This protein binds this small molecule.
Small molecule (SMILES): OCCCO

Binding-site contacts:
Ligand atom C3 contacts residue THR26 of chain 2.B at 4.2 Å.
Ligand atom O3 contacts residue LEU31 of chain 2.B at 3.8 Å.
Ligand atom C2 contacts residue LYS86 of chain 2.B at 1.4 Å.
Ligand atom C1 contacts residue THR110 of chain 2.B at 3.8 Å.
Ligand atom C3 contacts residue G3P1 of chain 2.H at 3.3 Å.
Ligand atom O3 contacts residue LYS86 of chain 2.B at 2.8 Å (salt-bridge).
Ligand atom O1 contacts residue THR186 of chain 2.B at 4.4 Å.
Ligand atom C3 contacts residue ASP6 of chain 2.B at 3.5 Å.
Ligand atom C1 contacts residue TYR132 of chain 2.B at 4.3 Å (hydrophobic).
Ligand atom C1 contacts residue ASN108 of chain 2.B at 4.1 Å.
Ligand atom O1 contacts residue LEU164 of chain 2.B at 3.8 Å.
Ligand atom O3 contacts residue THR27 of chain 2.B at 3.5 Å (h-bond).
Ligand atom O1 contacts residue THR26 of chain 2.B at 3.6 Å.
Ligand atom O3 contacts residue ASP6 of chain 2.B at 2.7 Å (salt-bridge).
Ligand atom C3 contacts residue ASN28 of chain 2.B at 4.0 Å.
Ligand atom C1 contacts residue LYS86 of chain 2.B at 2.5 Å.
Ligand atom C2 contacts residue THR27 of chain 2.B at 3.9 Å.
Ligand atom O1 contacts residue SER130 of chain 2.B at 3.0 Å (h-bond).
Ligand atom C2 contacts residue THR26 of chain 2.B at 3.8 Å.
Ligand atom C2 contacts residue THR110 of chain 2.B at 4.3 Å.
Ligand atom O3 contacts residue G3P1 of chain 2.H at 3.4 Å.
Ligand atom C1 contacts residue ALA166 of chain 2.B at 4.0 Å (hydrophobic).
Ligand atom O1 contacts residue ALA166 of chain 2.B at 4.3 Å.
Ligand atom C3 contacts residue LYS86 of chain 2.B at 2.4 Å.
Ligand atom C2 contacts residue TYR132 of chain 2.B at 4.2 Å (hydrophobic).
Ligand atom C2 contacts residue ASP6 of chain 2.B at 4.4 Å.
Ligand atom O1 contacts residue ASN108 of chain 2.B at 3.1 Å (h-bond).
Ligand atom O3 contacts residue THR26 of chain 2.B at 3.9 Å.
Ligand atom C3 contacts residue THR27 of chain 2.B at 4.3 Å.
Ligand atom C3 contacts residue TYR132 of chain 2.B at 3.7 Å (hydrophobic).
Ligand atom C3 contacts residue ALA166 of chain 2.B at 4.5 Å (hydrophobic).
Ligand atom O1 contacts residue LYS86 of chain 2.B at 3.1 Å.
Ligand atom C1 contacts residue SER130 of chain 2.B at 3.6 Å.
Ligand atom O3 contacts residue ASN28 of chain 2.B at 3.1 Å (h-bond).

Sequence of chain 2.B:
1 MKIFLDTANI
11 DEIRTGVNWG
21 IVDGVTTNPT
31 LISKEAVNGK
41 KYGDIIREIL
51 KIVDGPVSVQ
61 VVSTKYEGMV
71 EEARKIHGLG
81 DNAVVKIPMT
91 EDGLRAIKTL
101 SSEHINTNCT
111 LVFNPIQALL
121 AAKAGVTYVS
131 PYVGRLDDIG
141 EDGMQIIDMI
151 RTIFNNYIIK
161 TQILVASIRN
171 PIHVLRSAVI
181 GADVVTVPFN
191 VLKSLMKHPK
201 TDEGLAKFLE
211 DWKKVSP